Sequence of chain 1.J:
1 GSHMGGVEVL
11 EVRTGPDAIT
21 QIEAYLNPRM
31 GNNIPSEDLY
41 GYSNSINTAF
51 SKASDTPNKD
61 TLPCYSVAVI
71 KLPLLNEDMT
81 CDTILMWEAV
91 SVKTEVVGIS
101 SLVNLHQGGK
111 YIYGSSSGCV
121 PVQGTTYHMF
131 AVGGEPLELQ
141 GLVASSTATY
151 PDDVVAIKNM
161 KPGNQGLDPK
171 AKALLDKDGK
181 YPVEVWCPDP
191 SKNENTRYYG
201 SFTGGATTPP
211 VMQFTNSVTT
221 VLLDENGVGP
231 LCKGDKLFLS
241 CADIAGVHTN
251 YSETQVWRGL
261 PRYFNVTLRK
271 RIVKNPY

Sequence of chain 1.I:
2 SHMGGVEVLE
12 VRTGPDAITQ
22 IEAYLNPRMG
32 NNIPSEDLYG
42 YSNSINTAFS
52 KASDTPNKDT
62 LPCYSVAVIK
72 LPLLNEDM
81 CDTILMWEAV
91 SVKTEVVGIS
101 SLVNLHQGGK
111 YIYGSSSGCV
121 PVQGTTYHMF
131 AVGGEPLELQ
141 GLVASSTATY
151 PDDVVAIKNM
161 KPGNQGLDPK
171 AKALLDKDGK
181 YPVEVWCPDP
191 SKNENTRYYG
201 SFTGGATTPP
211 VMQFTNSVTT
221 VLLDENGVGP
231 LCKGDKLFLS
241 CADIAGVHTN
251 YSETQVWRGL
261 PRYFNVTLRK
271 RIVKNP

This protein binds this small molecule.
Small molecule (SMILES): CC(=O)N[C@H]1[C@H]([C@H](O)[C@H](O)CO)O[C@@](O[C@@H]2[C@@H](O)[C@H](O)O[C@H](CO)[C@@H]2O)(C(=O)O)C[C@@H]1O

Binding-site contacts:
Ligand atom C1 contacts residue ASN250 of chain 1.I at 3.5 Å.
Ligand atom O1B contacts residue ASN250 of chain 1.I at 3.5 Å.
Ligand atom O6 contacts residue TYR251 of chain 1.I at 3.7 Å.
Ligand atom O2 contacts residue LYS52 of chain 1.J at 3.1 Å (salt-bridge).
Ligand atom C3 contacts residue LYS52 of chain 1.J at 3.8 Å.
Ligand atom O4 contacts residue PHE50 of chain 1.J at 3.8 Å.
Ligand atom N5 contacts residue ASN250 of chain 1.I at 2.8 Å (h-bond).
Ligand atom O2 contacts residue SER51 of chain 1.J at 3.5 Å.
Ligand atom O1B contacts residue GLY109 of chain 1.I at 3.9 Å.
Ligand atom C2 contacts residue LYS52 of chain 1.J at 3.8 Å.
Ligand atom C4 contacts residue ASN250 of chain 1.I at 3.4 Å.
Ligand atom C2 contacts residue SER51 of chain 1.J at 3.4 Å.
Ligand atom O10 contacts residue LYS52 of chain 1.J at 3.9 Å.
Ligand atom N5 contacts residue HIS248 of chain 1.I at 3.9 Å.
Ligand atom C10 contacts residue LEU39 of chain 1.I at 3.8 Å (hydrophobic).
Ligand atom C3 contacts residue GLY108 of chain 1.I at 3.5 Å.
Ligand atom C10 contacts residue GLN107 of chain 1.I at 3.8 Å.
Ligand atom O3 contacts residue LYS52 of chain 1.J at 3.3 Å (salt-bridge).
Ligand atom C11 contacts residue VAL256 of chain 1.I at 3.6 Å (hydrophobic).
Ligand atom O3 contacts residue SER51 of chain 1.J at 3.7 Å.
Ligand atom C4 contacts residue GLY108 of chain 1.I at 3.2 Å.
Ligand atom C11 contacts residue HIS248 of chain 1.I at 3.6 Å.
Ligand atom O1B contacts residue TYR251 of chain 1.I at 2.8 Å (h-bond).
Ligand atom O8 contacts residue ASN250 of chain 1.I at 3.2 Å (h-bond).
Ligand atom O10 contacts residue LEU39 of chain 1.I at 3.7 Å.
Ligand atom O7 contacts residue LYS52 of chain 1.J at 3.3 Å.
Ligand atom C1 contacts residue TYR251 of chain 1.I at 3.6 Å (hydrophobic).
Ligand atom C11 contacts residue TYR42 of chain 1.I at 3.6 Å (hydrophobic).
Ligand atom O4 contacts residue GLN107 of chain 1.I at 3.6 Å.
Ligand atom O4 contacts residue GLY108 of chain 1.I at 2.7 Å (h-bond).
Ligand atom C4 contacts residue HIS248 of chain 1.I at 3.9 Å.
Ligand atom O10 contacts residue GLN107 of chain 1.I at 3.4 Å (h-bond).
Ligand atom C10 contacts residue ASN250 of chain 1.I at 3.8 Å.
Ligand atom C6 contacts residue ASN250 of chain 1.I at 3.4 Å.
Ligand atom O1A contacts residue ASN250 of chain 1.I at 3.0 Å.
Ligand atom O1A contacts residue TYR251 of chain 1.I at 3.7 Å.
Ligand atom O4 contacts residue HIS248 of chain 1.I at 3.5 Å.
Ligand atom O1B contacts residue GLY108 of chain 1.I at 3.9 Å.
Ligand atom C5 contacts residue ASN250 of chain 1.I at 3.3 Å.
Ligand atom O9 contacts residue LEU39 of chain 1.I at 3.7 Å.